Sequence of chain 1.C:
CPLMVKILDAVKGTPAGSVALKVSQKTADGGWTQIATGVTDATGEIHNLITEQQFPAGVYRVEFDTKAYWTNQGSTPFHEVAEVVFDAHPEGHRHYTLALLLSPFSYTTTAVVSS

Binding-site contacts:
Ligand atom CL3 contacts residue LEU118 of chain 1.A at 3.8 Å.
Ligand atom CL1 contacts residue ALA116 of chain 1.C at 3.7 Å.
Ligand atom O03 contacts residue LEU25 of chain 1.A at 4.2 Å.
Ligand atom C02 contacts residue LYS23 of chain 1.A at 4.0 Å.
Ligand atom C04 contacts residue LEU25 of chain 1.A at 4.3 Å (hydrophobic).
Ligand atom C08 contacts residue ALA116 of chain 1.C at 3.7 Å (hydrophobic).
Ligand atom C08 contacts residue LEU25 of chain 1.C at 4.1 Å (hydrophobic).
Ligand atom CL1 contacts residue LEU117 of chain 1.C at 3.0 Å.
Ligand atom C12 contacts residue THR127 of chain 1.C at 4.3 Å.
Ligand atom CL2 contacts residue THR127 of chain 1.C at 3.5 Å.
Ligand atom C12 contacts residue LEU25 of chain 1.A at 4.2 Å (hydrophobic).
Ligand atom O05 contacts residue ALA116 of chain 1.A at 3.1 Å.
Ligand atom C13 contacts residue LEU25 of chain 1.A at 3.9 Å (hydrophobic).
Ligand atom CL2 contacts residue THR125 of chain 1.C at 3.6 Å.
Ligand atom C10 contacts residue ALA116 of chain 1.C at 3.8 Å (hydrophobic).
Ligand atom CL2 contacts residue ALA116 of chain 1.C at 4.0 Å.
Ligand atom C04 contacts residue LYS23 of chain 1.A at 3.0 Å.
Ligand atom CL3 contacts residue LEU117 of chain 1.A at 3.3 Å.
Ligand atom C10 contacts residue THR127 of chain 1.C at 4.4 Å.
Ligand atom O01 contacts residue LYS23 of chain 1.A at 4.1 Å.
Ligand atom O03 contacts residue ALA116 of chain 1.C at 3.9 Å.
Ligand atom CL1 contacts residue LYS23 of chain 1.C at 3.6 Å.
Ligand atom CL2 contacts residue LEU117 of chain 1.C at 4.2 Å.
Ligand atom C04 contacts residue ALA116 of chain 1.A at 4.3 Å (hydrophobic).
Ligand atom CL3 contacts residue ALA116 of chain 1.A at 4.0 Å.
Ligand atom O03 contacts residue LYS23 of chain 1.C at 4.0 Å.
Ligand atom CL3 contacts residue LEU25 of chain 1.A at 3.7 Å.
Ligand atom O05 contacts residue LYS23 of chain 1.A at 4.0 Å.
Ligand atom CL1 contacts residue LEU118 of chain 1.C at 3.6 Å.
Ligand atom C02 contacts residue LYS23 of chain 1.C at 4.3 Å.
Ligand atom C12 contacts residue LEU118 of chain 1.A at 4.2 Å (hydrophobic).
Ligand atom CL1 contacts residue LEU25 of chain 1.C at 3.9 Å.
Ligand atom C06 contacts residue ALA116 of chain 1.A at 3.7 Å (hydrophobic).
Ligand atom C13 contacts residue ALA116 of chain 1.A at 4.1 Å (hydrophobic).
Ligand atom C06 contacts residue LEU25 of chain 1.C at 4.2 Å (hydrophobic).
Ligand atom CL2 contacts residue LEU118 of chain 1.C at 3.8 Å.
Ligand atom C07 contacts residue LEU25 of chain 1.C at 3.5 Å (hydrophobic).
Ligand atom O01 contacts residue LYS23 of chain 1.C at 3.8 Å.
Ligand atom CL3 contacts residue LYS23 of chain 1.A at 3.8 Å.
Ligand atom C07 contacts residue ALA116 of chain 1.C at 4.3 Å (hydrophobic).

Sequence of chain 1.A:
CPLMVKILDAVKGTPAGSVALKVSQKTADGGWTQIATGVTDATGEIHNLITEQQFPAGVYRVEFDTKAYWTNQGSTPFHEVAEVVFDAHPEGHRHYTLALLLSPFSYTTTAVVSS

A protein and the small-molecule ligand that binds it are described below.
Small molecule (SMILES): O=C(O)COc1cc(Cl)c(Cl)cc1Cl